The protein below binds the small molecule below.
Small molecule (SMILES): OCCCCCCBr

Sequence of chain 1.A:
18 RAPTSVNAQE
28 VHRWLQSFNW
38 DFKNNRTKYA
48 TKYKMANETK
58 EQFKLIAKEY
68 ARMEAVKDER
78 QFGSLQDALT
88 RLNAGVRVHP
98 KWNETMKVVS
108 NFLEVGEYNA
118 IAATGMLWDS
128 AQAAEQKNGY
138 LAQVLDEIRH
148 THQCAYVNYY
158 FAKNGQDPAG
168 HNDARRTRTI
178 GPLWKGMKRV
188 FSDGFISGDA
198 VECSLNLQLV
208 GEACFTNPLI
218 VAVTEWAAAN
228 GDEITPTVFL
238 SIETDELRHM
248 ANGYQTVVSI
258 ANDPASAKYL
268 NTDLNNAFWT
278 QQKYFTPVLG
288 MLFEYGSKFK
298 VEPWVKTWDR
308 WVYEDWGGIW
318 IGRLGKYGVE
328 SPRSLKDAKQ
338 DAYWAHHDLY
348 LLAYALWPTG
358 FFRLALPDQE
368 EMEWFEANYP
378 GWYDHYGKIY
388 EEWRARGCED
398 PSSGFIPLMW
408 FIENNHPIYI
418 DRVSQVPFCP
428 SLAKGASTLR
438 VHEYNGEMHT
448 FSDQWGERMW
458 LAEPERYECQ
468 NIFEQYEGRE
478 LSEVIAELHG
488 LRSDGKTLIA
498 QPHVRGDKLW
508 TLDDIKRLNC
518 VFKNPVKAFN

Binding-site contacts:
Ligand atom C2 contacts residue LEU289 of chain 1.A at 4.3 Å (hydrophobic).
Ligand atom C6 contacts residue LYS98 of chain 1.A at 4.3 Å.
Ligand atom O7 contacts residue LYS98 of chain 1.A at 3.0 Å (salt-bridge).
Ligand atom BR1 contacts residue VAL105 of chain 1.A at 3.9 Å.
Ligand atom C5 contacts residue THR102 of chain 1.A at 4.2 Å.
Ligand atom C3 contacts residue LEU361 of chain 1.A at 3.4 Å (hydrophobic).
Ligand atom C3 contacts residue TYR347 of chain 1.A at 4.5 Å (hydrophobic).
Ligand atom C3 contacts residue PHE359 of chain 1.A at 3.9 Å (hydrophobic).
Ligand atom C1 contacts residue LEU180 of chain 1.A at 3.5 Å (hydrophobic).
Ligand atom C5 contacts residue PHE359 of chain 1.A at 4.0 Å (hydrophobic).
Ligand atom BR1 contacts residue VAL285 of chain 1.A at 3.9 Å.
Ligand atom C1 contacts residue PHE359 of chain 1.A at 3.5 Å (hydrophobic).
Ligand atom C6 contacts residue GLU101 of chain 1.A at 4.4 Å.
Ligand atom O7 contacts residue GLY293 of chain 1.A at 3.6 Å.
Ligand atom O7 contacts residue ARG360 of chain 1.A at 4.2 Å.
Ligand atom C4 contacts residue LEU289 of chain 1.A at 3.6 Å (hydrophobic).
Ligand atom O7 contacts residue THR102 of chain 1.A at 2.8 Å (h-bond).
Ligand atom C4 contacts residue THR102 of chain 1.A at 4.4 Å.
Ligand atom C6 contacts residue LEU361 of chain 1.A at 3.9 Å (hydrophobic).
Ligand atom C4 contacts residue LEU361 of chain 1.A at 4.0 Å (hydrophobic).
Ligand atom C1 contacts residue VAL105 of chain 1.A at 4.5 Å (hydrophobic).
Ligand atom C2 contacts residue LEU361 of chain 1.A at 4.4 Å (hydrophobic).
Ligand atom O7 contacts residue GLU101 of chain 1.A at 3.4 Å.
Ligand atom C6 contacts residue TYR292 of chain 1.A at 4.2 Å (hydrophobic).
Ligand atom BR1 contacts residue MET288 of chain 1.A at 3.8 Å.
Ligand atom C2 contacts residue PHE359 of chain 1.A at 4.1 Å (hydrophobic).
Ligand atom C1 contacts residue MET288 of chain 1.A at 4.3 Å (hydrophobic).
Ligand atom C5 contacts residue LEU361 of chain 1.A at 3.4 Å (hydrophobic).
Ligand atom C6 contacts residue ARG360 of chain 1.A at 4.0 Å.
Ligand atom BR1 contacts residue LEU180 of chain 1.A at 3.6 Å.
Ligand atom C5 contacts residue ARG360 of chain 1.A at 4.3 Å.
Ligand atom C1 contacts residue LEU289 of chain 1.A at 4.3 Å (hydrophobic).
Ligand atom C6 contacts residue THR102 of chain 1.A at 3.6 Å.
Ligand atom C6 contacts residue GLY293 of chain 1.A at 3.6 Å.
Ligand atom C3 contacts residue LEU289 of chain 1.A at 4.3 Å (hydrophobic).
Ligand atom BR1 contacts residue LEU289 of chain 1.A at 3.9 Å.
Ligand atom C2 contacts residue MET288 of chain 1.A at 4.0 Å (hydrophobic).
Ligand atom C2 contacts residue LEU180 of chain 1.A at 4.3 Å (hydrophobic).